Sequence of chain 4.A:
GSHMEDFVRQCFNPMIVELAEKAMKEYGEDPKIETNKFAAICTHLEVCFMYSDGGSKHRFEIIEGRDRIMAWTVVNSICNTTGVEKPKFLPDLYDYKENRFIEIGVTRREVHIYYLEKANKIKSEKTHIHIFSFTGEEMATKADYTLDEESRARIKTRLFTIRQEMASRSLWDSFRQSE

Binding-site contacts:
Ligand atom C02 contacts residue LYS135 of chain 4.A at 3.8 Å.
Ligand atom O17 contacts residue HIS61 of chain 4.A at 2.9 Å (h-bond).
Ligand atom O18 contacts residue MG1 of chain 4.D at 1.9 Å.
Ligand atom F27 contacts residue TYR44 of chain 4.A at 3.8 Å.
Ligand atom C01 contacts residue GLU120 of chain 4.A at 3.2 Å.
Ligand atom F28 contacts residue LEU107 of chain 4.A at 3.8 Å.
Ligand atom O15 contacts residue GLU81 of chain 4.A at 3.4 Å (salt-bridge).
Ligand atom C51 contacts residue ALA57 of chain 4.A at 3.7 Å (hydrophobic).
Ligand atom C01 contacts residue HIS61 of chain 4.A at 3.5 Å.
Ligand atom O17 contacts residue ILE121 of chain 4.A at 2.8 Å (h-bond).
Ligand atom O17 contacts residue LYS135 of chain 4.A at 2.9 Å (salt-bridge).
Ligand atom O15 contacts residue GLU120 of chain 4.A at 3.0 Å (salt-bridge).
Ligand atom C01 contacts residue LYS135 of chain 4.A at 3.4 Å.
Ligand atom C23 contacts residue TYR44 of chain 4.A at 3.6 Å (hydrophobic).
Ligand atom C39 contacts residue GLU46 of chain 4.A at 3.6 Å.
Ligand atom C14 contacts residue GLU81 of chain 4.A at 3.8 Å.
Ligand atom C01 contacts residue MG1 of chain 4.C at 2.8 Å.
Ligand atom C30 contacts residue ILE58 of chain 4.A at 3.8 Å (hydrophobic).
Ligand atom C49 contacts residue ILE58 of chain 4.A at 3.8 Å (hydrophobic).
Ligand atom O15 contacts residue HIS61 of chain 4.A at 3.4 Å.
Ligand atom C45 contacts residue ILE58 of chain 4.A at 3.7 Å (hydrophobic).
Ligand atom C02 contacts residue TYR131 of chain 4.A at 3.7 Å (hydrophobic).
Ligand atom C43 contacts residue ALA40 of chain 4.A at 3.7 Å (hydrophobic).
Ligand atom O17 contacts residue MG1 of chain 4.C at 2.0 Å.
Ligand atom C08 contacts residue GLU120 of chain 4.A at 3.3 Å.
Ligand atom O17 contacts residue GLU120 of chain 4.A at 2.6 Å (salt-bridge).
Ligand atom O15 contacts residue MG1 of chain 4.C at 2.4 Å.
Ligand atom C08 contacts residue MG1 of chain 4.C at 2.9 Å.
Ligand atom O15 contacts residue MG1 of chain 4.D at 2.0 Å.
Ligand atom O15 contacts residue ASP109 of chain 4.A at 2.8 Å (salt-bridge).
Ligand atom C14 contacts residue MG1 of chain 4.D at 3.0 Å.
Ligand atom C08 contacts residue MG1 of chain 4.D at 3.1 Å.
Ligand atom C43 contacts residue ILE58 of chain 4.A at 3.7 Å (hydrophobic).
Ligand atom C51 contacts residue ILE58 of chain 4.A at 3.6 Å (hydrophobic).
Ligand atom C07 contacts residue MG1 of chain 4.D at 3.6 Å.
Ligand atom C49 contacts residue HIS61 of chain 4.A at 3.4 Å.
Ligand atom O18 contacts residue GLU81 of chain 4.A at 2.9 Å (salt-bridge).
Ligand atom F27 contacts residue LEU107 of chain 4.A at 3.8 Å.
Ligand atom C31 contacts residue ILE58 of chain 4.A at 3.7 Å (hydrophobic).
Ligand atom C53 contacts residue ILE58 of chain 4.A at 3.5 Å (hydrophobic).

This protein binds this small molecule.
Small molecule (SMILES): C[C@@H](N1CN([C@H]2c3ccccc3CSc3ccccc32)n2ccc(=O)c(O)c2C1=O)C(F)(F)F